Binding-site contacts:
Ligand atom C6 contacts residue PHE892 of chain 1.C at 3.8 Å (hydrophobic).
Ligand atom C17 contacts residue YUY1 of chain 1.M at 4.0 Å.
Ligand atom C21 contacts residue ASP889 of chain 1.C at 4.0 Å.
Ligand atom C17 contacts residue ASP889 of chain 1.C at 4.2 Å.
Ligand atom C13 contacts residue PHE892 of chain 1.C at 4.5 Å (hydrophobic).
Ligand atom C16 contacts residue YUY1 of chain 1.M at 3.6 Å.
Ligand atom C26 contacts residue YUY1 of chain 1.M at 4.1 Å.
Ligand atom C16 contacts residue ASP889 of chain 1.C at 4.0 Å.
Ligand atom C8 contacts residue YUY1 of chain 1.M at 4.0 Å.
Ligand atom C25 contacts residue PHE892 of chain 1.C at 4.4 Å (hydrophobic).
Ligand atom C9 contacts residue PHE892 of chain 1.C at 4.3 Å (hydrophobic).
Ligand atom C7 contacts residue PHE892 of chain 1.C at 4.1 Å (hydrophobic).
Ligand atom C22 contacts residue ASP889 of chain 1.C at 3.9 Å.
Ligand atom C11 contacts residue PHE892 of chain 1.C at 3.9 Å (hydrophobic).
Ligand atom C15 contacts residue YUY1 of chain 1.M at 3.6 Å.
Ligand atom C1 contacts residue YUY1 of chain 1.M at 4.2 Å.
Ligand atom C22 contacts residue YUY1 of chain 1.M at 3.4 Å.
Ligand atom C26 contacts residue LEU896 of chain 1.C at 4.3 Å (hydrophobic).
Ligand atom C19 contacts residue ILE888 of chain 1.C at 4.0 Å (hydrophobic).
Ligand atom C contacts residue YUY1 of chain 1.M at 3.1 Å.

This protein binds this small molecule.
Small molecule (SMILES): C[C@@H]1CC[C@@]2(OC1)O[C@H]1C[C@H]3[C@@H]4CC=C5C[C@@H](O)CC[C@]5(C)[C@H]4CC[C@]3(C)[C@H]1[C@@H]2C

Sequence of chain 1.C:
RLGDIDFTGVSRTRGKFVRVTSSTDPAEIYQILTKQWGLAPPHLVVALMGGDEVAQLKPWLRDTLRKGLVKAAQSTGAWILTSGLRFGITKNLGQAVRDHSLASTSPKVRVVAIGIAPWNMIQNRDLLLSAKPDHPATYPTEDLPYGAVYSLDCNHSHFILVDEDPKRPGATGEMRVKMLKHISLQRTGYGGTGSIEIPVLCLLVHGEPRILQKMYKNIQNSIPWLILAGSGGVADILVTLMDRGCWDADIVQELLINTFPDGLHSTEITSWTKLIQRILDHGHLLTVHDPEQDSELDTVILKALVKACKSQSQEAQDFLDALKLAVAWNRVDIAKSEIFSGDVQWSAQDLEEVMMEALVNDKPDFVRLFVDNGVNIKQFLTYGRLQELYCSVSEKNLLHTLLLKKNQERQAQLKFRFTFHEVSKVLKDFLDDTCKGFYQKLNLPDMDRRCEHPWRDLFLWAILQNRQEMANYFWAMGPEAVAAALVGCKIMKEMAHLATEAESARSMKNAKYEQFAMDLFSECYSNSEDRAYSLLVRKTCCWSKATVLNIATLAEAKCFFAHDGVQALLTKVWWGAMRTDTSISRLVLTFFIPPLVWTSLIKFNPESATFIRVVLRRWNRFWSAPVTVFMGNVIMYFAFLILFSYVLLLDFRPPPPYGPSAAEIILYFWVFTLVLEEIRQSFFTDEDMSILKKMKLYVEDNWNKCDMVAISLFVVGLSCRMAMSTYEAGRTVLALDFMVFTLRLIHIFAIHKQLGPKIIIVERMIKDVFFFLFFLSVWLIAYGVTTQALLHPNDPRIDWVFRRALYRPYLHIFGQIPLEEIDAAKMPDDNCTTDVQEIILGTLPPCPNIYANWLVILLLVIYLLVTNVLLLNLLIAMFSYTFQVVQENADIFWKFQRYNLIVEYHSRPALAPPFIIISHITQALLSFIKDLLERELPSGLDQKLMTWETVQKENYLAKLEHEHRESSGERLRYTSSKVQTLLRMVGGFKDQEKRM